Sequence of chain 1.C:
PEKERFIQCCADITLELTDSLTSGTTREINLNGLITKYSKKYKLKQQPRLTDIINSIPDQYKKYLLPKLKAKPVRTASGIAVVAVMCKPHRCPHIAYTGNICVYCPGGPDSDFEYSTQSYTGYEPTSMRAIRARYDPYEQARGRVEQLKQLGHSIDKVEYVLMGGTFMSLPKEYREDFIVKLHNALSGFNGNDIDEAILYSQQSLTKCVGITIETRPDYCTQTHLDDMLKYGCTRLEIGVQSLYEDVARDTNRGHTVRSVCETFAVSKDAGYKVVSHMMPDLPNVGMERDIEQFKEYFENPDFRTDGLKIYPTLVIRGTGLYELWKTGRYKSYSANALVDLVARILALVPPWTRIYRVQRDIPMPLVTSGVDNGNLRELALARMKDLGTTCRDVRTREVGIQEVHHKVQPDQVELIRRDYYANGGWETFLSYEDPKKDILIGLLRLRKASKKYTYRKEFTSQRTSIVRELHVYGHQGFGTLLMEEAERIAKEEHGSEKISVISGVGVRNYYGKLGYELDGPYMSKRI

Binding-site contacts:
Ligand atom C3' contacts residue HIS293 of chain 1.C at 4.1 Å.
Ligand atom C8 contacts residue TYR120 of chain 1.C at 3.6 Å (hydrophobic).
Ligand atom C6 contacts residue TYR120 of chain 1.C at 3.7 Å (hydrophobic).
Ligand atom C8 contacts residue CYS121 of chain 1.C at 3.7 Å (hydrophobic).
Ligand atom C6 contacts residue LEU330 of chain 1.C at 3.8 Å (hydrophobic).
Ligand atom C2 contacts residue PRO328 of chain 1.C at 3.9 Å (hydrophobic).
Ligand atom N3 contacts residue ARG376 of chain 1.C at 3.2 Å (salt-bridge).
Ligand atom C2 contacts residue ARG376 of chain 1.C at 3.5 Å.
Ligand atom C5' contacts residue TYR327 of chain 1.C at 4.0 Å (hydrophobic).
Ligand atom C8 contacts residue MET295 of chain 1.C at 4.1 Å (hydrophobic).
Ligand atom O2' contacts residue TYR120 of chain 1.C at 3.8 Å.
Ligand atom O3' contacts residue HIS293 of chain 1.C at 3.3 Å.
Ligand atom C5' contacts residue GLU230 of chain 1.C at 4.0 Å.
Ligand atom N7 contacts residue PRO122 of chain 1.C at 3.6 Å.
Ligand atom N6 contacts residue ILE332 of chain 1.C at 3.4 Å.
Ligand atom O2' contacts residue MET295 of chain 1.C at 3.6 Å.
Ligand atom O4' contacts residue TYR327 of chain 1.C at 3.1 Å.
Ligand atom N1 contacts residue LEU330 of chain 1.C at 3.8 Å.
Ligand atom O4' contacts residue ARG376 of chain 1.C at 2.9 Å (salt-bridge).
Ligand atom O2' contacts residue GLN257 of chain 1.C at 3.9 Å.
Ligand atom O3' contacts residue GLN257 of chain 1.C at 3.0 Å (h-bond).
Ligand atom N6 contacts residue LEU330 of chain 1.C at 2.9 Å (h-bond).
Ligand atom N3 contacts residue TYR327 of chain 1.C at 3.8 Å.
Ligand atom C5' contacts residue SER135 of chain 1.C at 3.8 Å.
Ligand atom C4' contacts residue TYR327 of chain 1.C at 3.5 Å (hydrophobic).
Ligand atom N9 contacts residue MET295 of chain 1.C at 3.9 Å.
Ligand atom N9 contacts residue ARG376 of chain 1.C at 3.5 Å (salt-bridge).
Ligand atom N7 contacts residue CYS121 of chain 1.C at 3.6 Å.
Ligand atom C5 contacts residue PRO122 of chain 1.C at 4.0 Å (hydrophobic).
Ligand atom C4' contacts residue ARG376 of chain 1.C at 3.8 Å.
Ligand atom N6 contacts residue TYR120 of chain 1.C at 3.0 Å (h-bond).
Ligand atom C1' contacts residue ARG376 of chain 1.C at 3.8 Å.
Ligand atom C5 contacts residue TYR120 of chain 1.C at 3.6 Å (hydrophobic).
Ligand atom C4 contacts residue ARG376 of chain 1.C at 3.2 Å.
Ligand atom N6 contacts residue PRO122 of chain 1.C at 3.5 Å.
Ligand atom C5' contacts residue ARG376 of chain 1.C at 3.4 Å.
Ligand atom N7 contacts residue TYR120 of chain 1.C at 2.9 Å (h-bond).
Ligand atom C6 contacts residue PRO122 of chain 1.C at 4.0 Å (hydrophobic).
Ligand atom C1' contacts residue MET295 of chain 1.C at 3.9 Å (hydrophobic).
Ligand atom C5 contacts residue ARG376 of chain 1.C at 3.9 Å.

This small molecule binds to this protein.
Small molecule (SMILES): C[C@H]1O[C@@H](n2cnc3c(N)ncnc32)[C@H](O)[C@@H]1O